Sequence of chain 3.D:
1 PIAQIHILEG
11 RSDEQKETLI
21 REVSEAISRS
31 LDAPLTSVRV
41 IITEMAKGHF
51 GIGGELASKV

Binding-site contacts:
Ligand atom O3 contacts residue ARG39 of chain 1.D at 3.0 Å (salt-bridge).
Ligand atom O2 contacts residue SER37 of chain 3.C at 4.1 Å.
Ligand atom O2 contacts residue ARG39 of chain 1.D at 2.5 Å (salt-bridge).
Ligand atom O1 contacts residue SER37 of chain 3.C at 3.9 Å.
Ligand atom C3 contacts residue PRO1 of chain 3.C at 2.3 Å (hydrophobic).
Ligand atom C1 contacts residue SER37 of chain 3.C at 3.9 Å.
Ligand atom C5 contacts residue PRO1 of chain 3.C at 2.6 Å (hydrophobic).
Ligand atom C1 contacts residue ARG39 of chain 1.D at 3.7 Å.
Ligand atom C3 contacts residue SER37 of chain 3.C at 3.5 Å.
Ligand atom O3 contacts residue PHE50 of chain 3.D at 3.2 Å.
Ligand atom C4 contacts residue SER37 of chain 3.C at 3.8 Å.
Ligand atom C2 contacts residue ARG39 of chain 1.D at 3.9 Å.
Ligand atom C5 contacts residue PHE50 of chain 3.D at 4.0 Å (hydrophobic).
Ligand atom O3 contacts residue PRO1 of chain 3.C at 4.3 Å.
Ligand atom C4 contacts residue ILE2 of chain 3.C at 4.0 Å (hydrophobic).
Ligand atom C5 contacts residue ILE2 of chain 3.C at 3.4 Å (hydrophobic).
Ligand atom C5 contacts residue HIS6 of chain 3.D at 4.2 Å.
Ligand atom O3 contacts residue SER37 of chain 3.C at 4.5 Å.
Ligand atom C4 contacts residue PRO1 of chain 3.C at 1.4 Å (hydrophobic).
Ligand atom C2 contacts residue PHE50 of chain 3.D at 4.1 Å (hydrophobic).
Ligand atom C2 contacts residue SER37 of chain 3.C at 3.9 Å.
Ligand atom C2 contacts residue PRO1 of chain 3.C at 3.8 Å (hydrophobic).

Sequence of chain 3.C:
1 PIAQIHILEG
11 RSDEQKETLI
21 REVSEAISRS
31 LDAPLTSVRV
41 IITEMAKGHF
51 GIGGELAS

Sequence of chain 1.D:
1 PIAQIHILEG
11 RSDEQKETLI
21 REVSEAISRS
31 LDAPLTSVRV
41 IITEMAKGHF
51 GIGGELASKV

This small molecule binds to this protein.
Small molecule (SMILES): C/C=C\C(=O)C(=O)O